Sequence of chain 1.B:
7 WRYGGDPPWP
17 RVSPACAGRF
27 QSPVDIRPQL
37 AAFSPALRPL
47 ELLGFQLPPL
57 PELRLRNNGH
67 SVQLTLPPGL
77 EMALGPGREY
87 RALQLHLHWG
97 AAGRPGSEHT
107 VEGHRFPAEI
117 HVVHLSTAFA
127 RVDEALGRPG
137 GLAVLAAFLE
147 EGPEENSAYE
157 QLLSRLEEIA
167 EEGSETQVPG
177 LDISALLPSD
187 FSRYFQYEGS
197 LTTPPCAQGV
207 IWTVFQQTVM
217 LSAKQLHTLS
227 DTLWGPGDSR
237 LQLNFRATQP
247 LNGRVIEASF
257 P

The protein below binds the small molecule below.
Small molecule (SMILES): NS(=O)(=O)c1cc(-c2ccccc2)cc(-c2ccccc2)c1

Binding-site contacts:
Ligand atom N1 contacts residue THR198 of chain 1.B at 2.6 Å (h-bond).
Ligand atom S2 contacts residue HIS92 of chain 1.B at 3.9 Å.
Ligand atom O4 contacts residue TRP208 of chain 1.B at 3.6 Å.
Ligand atom S2 contacts residue THR198 of chain 1.B at 3.9 Å.
Ligand atom C14 contacts residue ASN64 of chain 1.B at 3.3 Å.
Ligand atom C13 contacts residue ASN64 of chain 1.B at 4.0 Å.
Ligand atom C22 contacts residue GLN90 of chain 1.B at 3.6 Å.
Ligand atom C5 contacts residue ZN1 of chain 1.H at 3.8 Å.
Ligand atom O3 contacts residue HIS92 of chain 1.B at 3.5 Å.
Ligand atom C10 contacts residue HIS92 of chain 1.B at 3.4 Å.
Ligand atom C20 contacts residue LEU89 of chain 1.B at 3.9 Å (hydrophobic).
Ligand atom N1 contacts residue HIS94 of chain 1.B at 3.6 Å (h-bond).
Ligand atom C19 contacts residue VAL128 of chain 1.B at 3.9 Å (hydrophobic).
Ligand atom C15 contacts residue SER67 of chain 1.B at 3.8 Å.
Ligand atom O3 contacts residue TRP208 of chain 1.B at 3.5 Å.
Ligand atom O4 contacts residue THR198 of chain 1.B at 2.9 Å (h-bond).
Ligand atom C10 contacts residue ZN1 of chain 1.H at 3.8 Å.
Ligand atom C17 contacts residue VAL119 of chain 1.B at 3.9 Å (hydrophobic).
Ligand atom C21 contacts residue GLN90 of chain 1.B at 3.9 Å.
Ligand atom C14 contacts residue HIS66 of chain 1.B at 3.7 Å.
Ligand atom C18 contacts residue VAL119 of chain 1.B at 4.0 Å (hydrophobic).
Ligand atom C15 contacts residue ASN64 of chain 1.B at 3.6 Å.
Ligand atom S2 contacts residue ZN1 of chain 1.H at 3.1 Å.
Ligand atom O3 contacts residue HIS117 of chain 1.B at 3.6 Å.
Ligand atom C11 contacts residue THR199 of chain 1.B at 4.0 Å.
Ligand atom N1 contacts residue ZN1 of chain 1.H at 2.1 Å.
Ligand atom C22 contacts residue VAL119 of chain 1.B at 3.9 Å (hydrophobic).
Ligand atom O3 contacts residue ZN1 of chain 1.H at 3.1 Å.
Ligand atom O4 contacts residue LEU197 of chain 1.B at 3.1 Å.
Ligand atom C6 contacts residue HIS92 of chain 1.B at 3.9 Å.
Ligand atom C5 contacts residue HIS92 of chain 1.B at 3.4 Å.
Ligand atom C9 contacts residue HIS92 of chain 1.B at 3.8 Å.
Ligand atom C6 contacts residue VAL119 of chain 1.B at 3.9 Å (hydrophobic).
Ligand atom C9 contacts residue THR199 of chain 1.B at 3.9 Å.
Ligand atom C10 contacts residue THR199 of chain 1.B at 3.8 Å.
Ligand atom N1 contacts residue HIS92 of chain 1.B at 3.6 Å (h-bond).
Ligand atom C6 contacts residue LEU197 of chain 1.B at 3.8 Å (hydrophobic).
Ligand atom N1 contacts residue GLU104 of chain 1.B at 3.6 Å.
Ligand atom C12 contacts residue THR199 of chain 1.B at 3.9 Å.
Ligand atom N1 contacts residue HIS117 of chain 1.B at 3.5 Å (h-bond).